Sequence of chain 1.A:
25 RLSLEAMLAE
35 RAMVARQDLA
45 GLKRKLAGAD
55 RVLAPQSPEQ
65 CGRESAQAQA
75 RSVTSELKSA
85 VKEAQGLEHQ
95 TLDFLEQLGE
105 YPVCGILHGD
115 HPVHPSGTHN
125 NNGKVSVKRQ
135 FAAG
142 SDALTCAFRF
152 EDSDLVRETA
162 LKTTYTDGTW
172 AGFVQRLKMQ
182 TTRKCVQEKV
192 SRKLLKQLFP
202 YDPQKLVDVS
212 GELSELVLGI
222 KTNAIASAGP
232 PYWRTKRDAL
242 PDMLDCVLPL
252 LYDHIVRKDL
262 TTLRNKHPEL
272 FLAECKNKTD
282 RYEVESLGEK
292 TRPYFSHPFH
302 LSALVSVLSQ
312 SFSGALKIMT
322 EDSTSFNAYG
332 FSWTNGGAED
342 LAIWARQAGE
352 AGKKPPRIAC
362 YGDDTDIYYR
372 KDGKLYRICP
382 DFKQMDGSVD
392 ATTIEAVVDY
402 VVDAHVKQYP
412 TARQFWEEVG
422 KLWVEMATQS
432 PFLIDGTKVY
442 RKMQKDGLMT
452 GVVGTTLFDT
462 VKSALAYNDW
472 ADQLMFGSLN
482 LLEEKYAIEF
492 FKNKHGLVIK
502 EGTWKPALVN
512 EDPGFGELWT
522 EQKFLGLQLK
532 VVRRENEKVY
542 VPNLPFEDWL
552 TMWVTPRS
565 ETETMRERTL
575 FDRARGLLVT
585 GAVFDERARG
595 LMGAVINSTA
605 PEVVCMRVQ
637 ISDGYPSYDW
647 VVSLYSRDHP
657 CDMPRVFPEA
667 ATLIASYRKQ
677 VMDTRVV

A small-molecule ligand and the protein it binds are described below.
Small molecule (SMILES): Nc1ncnc2c1ncn2[C@@H]1O[C@H](COP(=O)=O)[C@@H](O[P](=O)(O)OC[C@H]2O[C@@H](n3cnc4c(N)ncnc43)[C@H](O)[C@@H]2O[P](=O)(O)OC[C@H]2O[C@@H](n3cnc4c(N)ncnc43)[C@H](O)[C@@H]2O[P](=O)(O)OC[C@H]2O[C@@H](n3ccc(=O)[nH]c3=O)[C@H](O)[C@@H]2O[P](=O)(O)OC[C@H]2O[C@@H](n3ccc(=O)[nH]c3=O)[C@H](O)[C@@H]2O[P](=O)(O)OC[C@H]2O[C@@H](n3ccc(=O)[nH]c3=O)[C@H](O)[C@@H]2O[P](=O)(O)OC[C@H]2O[C@@H](n3ccc(=O)[nH]c3=O)[C@H](O)[C@@H]2O)[C@H]1O

Binding-site contacts:
Ligand atom N1 contacts residue U7 of chain 1.H at 3.1 Å (h-bond).
Ligand atom O2 contacts residue A3 of chain 1.H at 3.2 Å (h-bond).
Ligand atom O4 contacts residue A3 of chain 1.H at 3.1 Å (h-bond).
Ligand atom OP1 contacts residue ARG577 of chain 1.A at 3.0 Å (salt-bridge).
Ligand atom O3' contacts residue ASP387 of chain 1.A at 3.2 Å (salt-bridge).
Ligand atom P contacts residue POP1 of chain 1.M at 3.2 Å.
Ligand atom O2' contacts residue ASP460 of chain 1.A at 3.0 Å (salt-bridge).
Ligand atom C2 contacts residue U7 of chain 1.H at 3.3 Å.
Ligand atom OP1 contacts residue MG1 of chain 1.O at 2.8 Å.
Ligand atom N3 contacts residue A4 of chain 1.H at 2.9 Å (h-bond).
Ligand atom OP1 contacts residue POP1 of chain 1.M at 3.0 Å (h-bond).
Ligand atom C2 contacts residue A4 of chain 1.H at 3.3 Å.
Ligand atom O2' contacts residue ASP576 of chain 1.A at 3.1 Å (salt-bridge).
Ligand atom C3' contacts residue POP1 of chain 1.M at 3.3 Å.
Ligand atom O2' contacts residue THR451 of chain 1.A at 2.8 Å (h-bond).
Ligand atom O2' contacts residue GLY580 of chain 1.A at 3.1 Å (h-bond).
Ligand atom N6 contacts residue U6 of chain 1.H at 3.1 Å (h-bond).
Ligand atom N1 contacts residue U6 of chain 1.H at 3.0 Å (h-bond).
Ligand atom O4' contacts residue ASP460 of chain 1.A at 3.2 Å (salt-bridge).
Ligand atom O3' contacts residue POP1 of chain 1.M at 2.6 Å (h-bond).
Ligand atom N6 contacts residue U8 of chain 1.H at 3.3 Å (h-bond).
Ligand atom O4' contacts residue TYR362 of chain 1.A at 3.2 Å.
Ligand atom N3 contacts residue A5 of chain 1.H at 2.9 Å (h-bond).
Ligand atom O2' contacts residue GLY363 of chain 1.A at 3.3 Å.
Ligand atom OP1 contacts residue MG1 of chain 1.N at 3.3 Å.
Ligand atom N1 contacts residue U8 of chain 1.H at 3.1 Å (h-bond).
Ligand atom O4 contacts residue LYS279 of chain 1.A at 2.9 Å (salt-bridge).
Ligand atom O2 contacts residue A4 of chain 1.H at 2.9 Å (h-bond).
Ligand atom O2' contacts residue THR584 of chain 1.A at 2.6 Å (h-bond).
Ligand atom O4 contacts residue A2 of chain 1.H at 3.2 Å (h-bond).
Ligand atom N3 contacts residue A2 of chain 1.H at 2.9 Å (h-bond).
Ligand atom OP1 contacts residue ASP364 of chain 1.A at 2.6 Å (salt-bridge).
Ligand atom O3' contacts residue ASP364 of chain 1.A at 2.9 Å (salt-bridge).
Ligand atom O2 contacts residue THR451 of chain 1.A at 3.1 Å.
Ligand atom N3 contacts residue A3 of chain 1.H at 2.9 Å (h-bond).
Ligand atom O4 contacts residue A5 of chain 1.H at 2.8 Å (h-bond).
Ligand atom OP1 contacts residue ARG282 of chain 1.A at 3.1 Å (salt-bridge).
Ligand atom OP2 contacts residue ARG558 of chain 1.A at 2.4 Å (salt-bridge).
Ligand atom O5' contacts residue POP1 of chain 1.M at 2.9 Å (h-bond).
Ligand atom O4 contacts residue A4 of chain 1.H at 3.1 Å (h-bond).